Binding-site contacts:
Ligand atom S15 contacts residue LEU51 of chain 1.A at 4.2 Å.
Ligand atom C04 contacts residue ILE105 of chain 1.A at 4.1 Å (hydrophobic).
Ligand atom C04 contacts residue TYR98 of chain 1.A at 4.4 Å (hydrophobic).
Ligand atom C10 contacts residue ILE105 of chain 1.A at 4.0 Å (hydrophobic).
Ligand atom C21 contacts residue MET108 of chain 1.A at 4.0 Å (hydrophobic).
Ligand atom O13 contacts residue ASN99 of chain 1.A at 3.1 Å (h-bond).
Ligand atom C11 contacts residue LEU53 of chain 1.A at 4.3 Å (hydrophobic).
Ligand atom C02 contacts residue ILE105 of chain 1.A at 3.9 Å (hydrophobic).
Ligand atom C20 contacts residue TRP40 of chain 1.A at 3.5 Å (hydrophobic).
Ligand atom C09 contacts residue ILE105 of chain 1.A at 4.0 Å (hydrophobic).
Ligand atom C14 contacts residue VAL46 of chain 1.A at 3.6 Å (hydrophobic).
Ligand atom C19 contacts residue PHE42 of chain 1.A at 3.4 Å (hydrophobic).
Ligand atom C01 contacts residue ILE105 of chain 1.A at 4.0 Å (hydrophobic).
Ligand atom C09 contacts residue ASN99 of chain 1.A at 4.0 Å.
Ligand atom O16 contacts residue LEU51 of chain 1.A at 3.4 Å.
Ligand atom C19 contacts residue ILE105 of chain 1.A at 3.9 Å (hydrophobic).
Ligand atom C08 contacts residue PRO41 of chain 1.A at 3.6 Å (hydrophobic).
Ligand atom C07 contacts residue PRO41 of chain 1.A at 3.8 Å (hydrophobic).
Ligand atom C20 contacts residue PRO41 of chain 1.A at 4.3 Å (hydrophobic).
Ligand atom O13 contacts residue TYR56 of chain 1.A at 3.5 Å.
Ligand atom C22 contacts residue ILE105 of chain 1.A at 4.1 Å (hydrophobic).
Ligand atom C04 contacts residue TYR56 of chain 1.A at 4.0 Å (hydrophobic).
Ligand atom C21 contacts residue TRP40 of chain 1.A at 4.0 Å (hydrophobic).
Ligand atom C22 contacts residue ASP104 of chain 1.A at 4.2 Å.
Ligand atom C04 contacts residue ASN99 of chain 1.A at 3.7 Å.
Ligand atom O17 contacts residue LEU51 of chain 1.A at 4.1 Å.
Ligand atom O13 contacts residue TYR98 of chain 1.A at 3.8 Å.
Ligand atom C14 contacts residue TYR56 of chain 1.A at 4.3 Å (hydrophobic).
Ligand atom C05 contacts residue LEU53 of chain 1.A at 4.3 Å (hydrophobic).
Ligand atom C10 contacts residue TYR98 of chain 1.A at 3.7 Å (hydrophobic).
Ligand atom C01 contacts residue LEU53 of chain 1.A at 4.3 Å (hydrophobic).
Ligand atom C10 contacts residue ASN99 of chain 1.A at 3.0 Å.
Ligand atom N03 contacts residue VAL46 of chain 1.A at 4.1 Å.
Ligand atom C11 contacts residue ASN99 of chain 1.A at 3.9 Å.
Ligand atom C08 contacts residue ILE105 of chain 1.A at 4.1 Å (hydrophobic).
Ligand atom C19 contacts residue PRO41 of chain 1.A at 4.2 Å (hydrophobic).
Ligand atom N03 contacts residue ILE105 of chain 1.A at 4.1 Å.
Ligand atom O25 contacts residue ASP104 of chain 1.A at 4.3 Å.
Ligand atom O16 contacts residue TRP40 of chain 1.A at 4.2 Å.
Ligand atom C07 contacts residue LEU51 of chain 1.A at 4.2 Å (hydrophobic).

The small molecule below binds the protein below.
Small molecule (SMILES): CCN1C(=O)c2cccc3c(S(=O)(=O)N4CCC[C@@H]4CO)ccc1c23

Sequence of chain 1.A:
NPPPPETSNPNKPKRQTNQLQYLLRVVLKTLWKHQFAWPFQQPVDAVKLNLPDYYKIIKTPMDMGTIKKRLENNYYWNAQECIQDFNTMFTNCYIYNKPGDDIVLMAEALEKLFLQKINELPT